Binding-site contacts:
Ligand atom O6 contacts residue THR122 of chain 2.A at 4.0 Å.
Ligand atom C1 contacts residue ASN120 of chain 2.A at 1.4 Å.
Ligand atom C6 contacts residue THR122 of chain 2.A at 3.3 Å.
Ligand atom C2 contacts residue ASN120 of chain 2.A at 2.5 Å.
Ligand atom C7 contacts residue ASN120 of chain 2.A at 3.5 Å.
Ligand atom N2 contacts residue ASN120 of chain 2.A at 2.9 Å (h-bond).
Ligand atom C3 contacts residue ASN120 of chain 2.A at 3.8 Å.
Ligand atom O5 contacts residue ASN120 of chain 2.A at 2.4 Å (h-bond).
Ligand atom C5 contacts residue ASN120 of chain 2.A at 3.7 Å.
Ligand atom C5 contacts residue THR122 of chain 2.A at 3.7 Å.
Ligand atom O7 contacts residue ASN120 of chain 2.A at 3.6 Å.
Ligand atom C1 contacts residue THR122 of chain 2.A at 4.2 Å.
Ligand atom O5 contacts residue THR122 of chain 2.A at 3.5 Å (h-bond).
Ligand atom C4 contacts residue ASN120 of chain 2.A at 4.2 Å.

A small-molecule ligand and the protein it binds are described below.
Small molecule (SMILES): CC(=O)N[C@@H]1[C@@H](O)[C@H](O)[C@@H](CO)O[C@H]1O

Sequence of chain 2.A:
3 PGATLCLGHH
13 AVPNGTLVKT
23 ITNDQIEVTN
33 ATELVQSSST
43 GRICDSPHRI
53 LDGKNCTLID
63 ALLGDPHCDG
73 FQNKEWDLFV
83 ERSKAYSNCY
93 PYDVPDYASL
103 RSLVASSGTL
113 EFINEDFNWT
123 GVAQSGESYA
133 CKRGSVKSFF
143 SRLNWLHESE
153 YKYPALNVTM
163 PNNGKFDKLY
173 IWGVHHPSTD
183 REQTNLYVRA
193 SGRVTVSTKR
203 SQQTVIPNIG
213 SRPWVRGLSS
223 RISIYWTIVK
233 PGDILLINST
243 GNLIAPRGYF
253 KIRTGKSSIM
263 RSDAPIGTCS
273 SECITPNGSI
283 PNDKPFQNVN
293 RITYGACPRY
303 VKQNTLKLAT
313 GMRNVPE